Binding-site contacts:
Ligand atom CAV contacts residue PRO34 of chain 1.A at 3.9 Å (hydrophobic).
Ligand atom CAT contacts residue PRO34 of chain 1.A at 4.0 Å (hydrophobic).
Ligand atom NAS contacts residue VAL33 of chain 1.A at 3.8 Å.
Ligand atom CAH contacts residue GLU37 of chain 1.A at 3.6 Å.
Ligand atom CAL contacts residue PHE90 of chain 1.A at 4.0 Å (hydrophobic).
Ligand atom NBD contacts residue VAL33 of chain 1.A at 3.9 Å.
Ligand atom CAX contacts residue VAL33 of chain 1.A at 3.8 Å (hydrophobic).
Ligand atom CAY contacts residue VAL33 of chain 1.A at 3.8 Å (hydrophobic).
Ligand atom CAM contacts residue GLU31 of chain 1.A at 3.4 Å.
Ligand atom CAG contacts residue GLU37 of chain 1.A at 3.9 Å.
Ligand atom CAK contacts residue PRO34 of chain 1.A at 3.6 Å (hydrophobic).
Ligand atom OAD contacts residue CYS80 of chain 1.A at 3.4 Å (h-bond).
Ligand atom CAN contacts residue PHE90 of chain 1.A at 4.0 Å (hydrophobic).
Ligand atom CAA contacts residue ASN84 of chain 1.A at 3.3 Å.
Ligand atom NAR contacts residue PRO34 of chain 1.A at 3.9 Å.
Ligand atom CAO contacts residue PRO34 of chain 1.A at 4.0 Å (hydrophobic).
Ligand atom CAZ contacts residue ILE28 of chain 1.A at 3.6 Å (hydrophobic).
Ligand atom CAN contacts residue ILE28 of chain 1.A at 3.3 Å (hydrophobic).
Ligand atom CAB contacts residue PRO34 of chain 1.A at 3.6 Å (hydrophobic).
Ligand atom CAB contacts residue GLU31 of chain 1.A at 3.6 Å.
Ligand atom CAY contacts residue ASN84 of chain 1.A at 3.9 Å.
Ligand atom CAP contacts residue VAL33 of chain 1.A at 4.0 Å (hydrophobic).
Ligand atom NAS contacts residue ILE28 of chain 1.A at 2.9 Å (h-bond).
Ligand atom OAE contacts residue ASN84 of chain 1.A at 2.9 Å (h-bond).
Ligand atom CAX contacts residue ILE28 of chain 1.A at 4.0 Å (hydrophobic).
Ligand atom CAB contacts residue PRO32 of chain 1.A at 3.5 Å (hydrophobic).
Ligand atom CAF contacts residue GLU37 of chain 1.A at 3.5 Å.
Ligand atom CAZ contacts residue PHE90 of chain 1.A at 3.7 Å (hydrophobic).
Ligand atom CAL contacts residue VAL33 of chain 1.A at 3.9 Å (hydrophobic).
Ligand atom CBA contacts residue PHE90 of chain 1.A at 3.9 Å (hydrophobic).
Ligand atom NBB contacts residue PRO34 of chain 1.A at 3.9 Å.
Ligand atom CAA contacts residue PHE90 of chain 1.A at 3.6 Å (hydrophobic).
Ligand atom NAS contacts residue PHE90 of chain 1.A at 3.9 Å.
Ligand atom CAA contacts residue TYR83 of chain 1.A at 3.7 Å (hydrophobic).
Ligand atom OAE contacts residue TYR41 of chain 1.A at 4.0 Å.
Ligand atom OAD contacts residue PHE29 of chain 1.A at 3.6 Å.
Ligand atom CAP contacts residue TYR83 of chain 1.A at 3.9 Å (hydrophobic).
Ligand atom CAZ contacts residue VAL33 of chain 1.A at 3.8 Å (hydrophobic).
Ligand atom NBC contacts residue PRO34 of chain 1.A at 3.8 Å.
Ligand atom CBA contacts residue VAL33 of chain 1.A at 3.9 Å (hydrophobic).

This small molecule binds to this protein.
Small molecule (SMILES): CCn1c(=O)c(=O)[nH]c2cc(C(=O)N(C)Cc3cnn(-c4ccccc4)c3)ccc21

Sequence of chain 1.A:
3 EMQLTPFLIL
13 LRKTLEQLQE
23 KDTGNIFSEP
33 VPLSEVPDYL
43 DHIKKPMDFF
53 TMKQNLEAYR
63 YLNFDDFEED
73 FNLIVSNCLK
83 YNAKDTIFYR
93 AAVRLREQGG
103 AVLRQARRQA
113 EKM